A small-molecule ligand and the protein it binds are described below.
Small molecule (SMILES): CSCC[C@H](NC(=O)[C@@H]1CCCN1C(=O)[C@H](CC(C)C)NC(=O)[C@H](CC(C)C)NC(=O)[C@H](CCCCN)NC(=O)[C@H](C)NC(=O)[C@H](CCCCN)NC(=O)[C@@H](N)CCCN=C(N)N)C(=O)N[C@@H](CCC(=O)O)C(=O)N[C@@H](CCC(=O)O)C(=O)N[C@@H](C)C(=O)N[C@@H](CC(C)C)C(=O)N[C@@H](CC(C)C)C(=O)N1CCC[C@H]1C=O

Binding-site contacts:
Ligand atom O contacts residue ILE130 of chain 8.C at 3.7 Å.
Ligand atom CD contacts residue ARG165 of chain 8.C at 3.8 Å.
Ligand atom CG contacts residue TYR162 of chain 8.C at 3.9 Å (hydrophobic).
Ligand atom C contacts residue LEU161 of chain 8.C at 3.9 Å (hydrophobic).
Ligand atom O contacts residue VAL127 of chain 8.C at 2.5 Å (h-bond).
Ligand atom C contacts residue VAL127 of chain 8.C at 3.7 Å (hydrophobic).
Ligand atom CD2 contacts residue PHE126 of chain 8.C at 3.4 Å (hydrophobic).
Ligand atom O contacts residue GLN203 of chain 8.C at 3.5 Å (h-bond).
Ligand atom O contacts residue TYR162 of chain 8.C at 3.6 Å.
Ligand atom CA contacts residue GLY105 of chain 8.C at 3.9 Å.
Ligand atom O contacts residue GLY105 of chain 8.C at 3.7 Å.
Ligand atom CD1 contacts residue TYR162 of chain 8.C at 3.5 Å (hydrophobic).
Ligand atom CA contacts residue GLY105 of chain 8.C at 3.6 Å.
Ligand atom O contacts residue SER163 of chain 8.C at 3.1 Å (h-bond).
Ligand atom N contacts residue VAL125 of chain 8.C at 3.5 Å (h-bond).
Ligand atom N contacts residue SER163 of chain 8.C at 3.9 Å.
Ligand atom CA contacts residue PHE126 of chain 8.C at 3.9 Å (hydrophobic).
Ligand atom CB contacts residue GLY105 of chain 8.C at 3.2 Å.
Ligand atom O contacts residue LEU161 of chain 8.C at 3.4 Å (h-bond).
Ligand atom OE1 contacts residue ARG165 of chain 8.C at 2.9 Å (salt-bridge).
Ligand atom CD1 contacts residue GLY124 of chain 8.C at 3.9 Å.
Ligand atom CD contacts residue GLN203 of chain 8.C at 3.5 Å.
Ligand atom N contacts residue GLY105 of chain 8.C at 2.8 Å (h-bond).
Ligand atom SD contacts residue ARG165 of chain 8.C at 3.5 Å.
Ligand atom CB contacts residue VAL125 of chain 8.C at 3.3 Å (hydrophobic).
Ligand atom CA contacts residue ILE130 of chain 8.C at 3.5 Å (hydrophobic).
Ligand atom CB contacts residue ILE130 of chain 8.C at 3.6 Å (hydrophobic).
Ligand atom O contacts residue PHE126 of chain 8.C at 3.4 Å.
Ligand atom CA contacts residue LEU161 of chain 8.C at 3.5 Å (hydrophobic).
Ligand atom C contacts residue ILE130 of chain 8.C at 3.9 Å (hydrophobic).
Ligand atom N contacts residue LEU161 of chain 8.C at 3.2 Å (h-bond).
Ligand atom CB contacts residue TYR162 of chain 8.C at 3.5 Å (hydrophobic).
Ligand atom CA contacts residue SER163 of chain 8.C at 3.7 Å.
Ligand atom C contacts residue GLY105 of chain 8.C at 3.8 Å.
Ligand atom CE contacts residue ARG165 of chain 8.C at 3.8 Å.
Ligand atom CA contacts residue VAL125 of chain 8.C at 3.4 Å (hydrophobic).
Ligand atom CB contacts residue ILE104 of chain 8.C at 3.6 Å (hydrophobic).
Ligand atom O contacts residue VAL127 of chain 8.C at 3.5 Å.
Ligand atom CD2 contacts residue LEU161 of chain 8.C at 3.6 Å (hydrophobic).
Ligand atom CD1 contacts residue GLN203 of chain 8.C at 3.5 Å.

Sequence of chain 8.C:
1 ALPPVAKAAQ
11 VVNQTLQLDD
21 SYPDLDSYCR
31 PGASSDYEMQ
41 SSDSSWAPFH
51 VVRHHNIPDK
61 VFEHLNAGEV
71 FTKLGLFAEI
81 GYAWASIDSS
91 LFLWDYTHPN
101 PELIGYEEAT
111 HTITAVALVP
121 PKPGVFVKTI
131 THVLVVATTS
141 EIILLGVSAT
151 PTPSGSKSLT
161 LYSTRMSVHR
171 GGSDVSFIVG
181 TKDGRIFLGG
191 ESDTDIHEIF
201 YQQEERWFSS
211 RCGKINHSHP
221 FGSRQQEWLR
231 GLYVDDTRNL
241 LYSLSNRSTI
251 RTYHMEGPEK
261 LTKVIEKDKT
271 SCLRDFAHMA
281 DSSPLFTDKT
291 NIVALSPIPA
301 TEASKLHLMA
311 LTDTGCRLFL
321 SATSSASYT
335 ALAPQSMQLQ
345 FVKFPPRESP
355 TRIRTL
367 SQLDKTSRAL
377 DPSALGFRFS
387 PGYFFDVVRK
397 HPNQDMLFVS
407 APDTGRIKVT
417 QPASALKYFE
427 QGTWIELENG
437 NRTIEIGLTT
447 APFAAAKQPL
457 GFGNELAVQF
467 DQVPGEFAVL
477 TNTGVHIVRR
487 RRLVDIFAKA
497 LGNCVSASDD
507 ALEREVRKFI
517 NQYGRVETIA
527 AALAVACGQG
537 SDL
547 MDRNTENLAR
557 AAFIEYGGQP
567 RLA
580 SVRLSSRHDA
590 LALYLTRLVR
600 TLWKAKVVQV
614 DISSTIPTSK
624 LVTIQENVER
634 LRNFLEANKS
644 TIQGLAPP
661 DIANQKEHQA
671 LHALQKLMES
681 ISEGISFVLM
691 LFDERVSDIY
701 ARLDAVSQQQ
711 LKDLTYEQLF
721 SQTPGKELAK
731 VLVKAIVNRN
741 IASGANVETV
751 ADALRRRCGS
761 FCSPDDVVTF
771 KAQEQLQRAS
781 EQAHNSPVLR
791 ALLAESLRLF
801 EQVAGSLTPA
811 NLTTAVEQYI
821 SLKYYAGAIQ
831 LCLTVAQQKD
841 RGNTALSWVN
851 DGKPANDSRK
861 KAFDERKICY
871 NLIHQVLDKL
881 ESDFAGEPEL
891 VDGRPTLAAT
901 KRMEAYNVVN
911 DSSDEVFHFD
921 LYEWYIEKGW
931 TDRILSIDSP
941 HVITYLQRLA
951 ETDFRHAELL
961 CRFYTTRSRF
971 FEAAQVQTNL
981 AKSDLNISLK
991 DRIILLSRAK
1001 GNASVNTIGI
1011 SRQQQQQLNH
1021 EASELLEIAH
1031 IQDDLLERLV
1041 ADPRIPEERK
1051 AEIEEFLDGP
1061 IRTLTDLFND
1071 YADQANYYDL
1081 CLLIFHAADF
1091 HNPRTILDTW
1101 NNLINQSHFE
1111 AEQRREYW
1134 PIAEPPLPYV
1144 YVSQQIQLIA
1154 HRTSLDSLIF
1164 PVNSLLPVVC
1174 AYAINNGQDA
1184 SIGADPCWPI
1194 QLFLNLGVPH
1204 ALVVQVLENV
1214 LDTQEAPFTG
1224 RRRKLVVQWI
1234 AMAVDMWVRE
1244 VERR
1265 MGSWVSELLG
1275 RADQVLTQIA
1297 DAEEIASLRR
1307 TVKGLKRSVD